Sequence of chain 3.B:
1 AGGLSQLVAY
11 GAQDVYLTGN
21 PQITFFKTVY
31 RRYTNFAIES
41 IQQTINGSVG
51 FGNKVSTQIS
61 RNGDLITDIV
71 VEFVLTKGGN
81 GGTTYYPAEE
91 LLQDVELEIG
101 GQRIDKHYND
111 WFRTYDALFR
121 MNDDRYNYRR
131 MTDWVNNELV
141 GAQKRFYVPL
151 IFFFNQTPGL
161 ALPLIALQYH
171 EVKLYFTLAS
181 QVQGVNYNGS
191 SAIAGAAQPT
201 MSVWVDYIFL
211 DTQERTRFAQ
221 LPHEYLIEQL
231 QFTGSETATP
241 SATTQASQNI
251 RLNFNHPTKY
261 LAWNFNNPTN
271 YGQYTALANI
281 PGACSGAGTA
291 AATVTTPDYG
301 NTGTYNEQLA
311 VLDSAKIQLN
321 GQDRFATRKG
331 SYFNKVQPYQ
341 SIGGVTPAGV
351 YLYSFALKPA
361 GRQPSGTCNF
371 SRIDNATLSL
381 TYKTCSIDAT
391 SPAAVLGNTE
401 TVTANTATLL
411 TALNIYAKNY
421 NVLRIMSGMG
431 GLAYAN

Binding-site contacts:
Ligand atom C3 contacts residue ASN301 of chain 3.B at 3.8 Å.
Ligand atom C6 contacts residue LEU139 of chain 3.B at 3.5 Å (hydrophobic).
Ligand atom O3 contacts residue ASN80 of chain 3.B at 3.6 Å.
Ligand atom O2 contacts residue GLY82 of chain 3.B at 3.6 Å.
Ligand atom O6 contacts residue TYR299 of chain 3.B at 3.5 Å (h-bond).
Ligand atom C6 contacts residue THR83 of chain 3.B at 3.8 Å.
Ligand atom C1 contacts residue ASN301 of chain 3.B at 1.4 Å.
Ligand atom O2 contacts residue ASN80 of chain 3.B at 3.8 Å.
Ligand atom O2 contacts residue BGC1 of chain 2.I at 3.1 Å (h-bond).
Ligand atom O5 contacts residue GLY81 of chain 3.B at 3.6 Å.
Ligand atom O6 contacts residue ASP298 of chain 3.B at 3.3 Å (salt-bridge).
Ligand atom C3 contacts residue ASP298 of chain 3.B at 3.9 Å.
Ligand atom C2 contacts residue ASN301 of chain 3.B at 2.4 Å.
Ligand atom O4 contacts residue SER285 of chain 3.B at 3.1 Å (h-bond).
Ligand atom C5 contacts residue ASN301 of chain 3.B at 3.6 Å.
Ligand atom C6 contacts residue GLY82 of chain 3.B at 3.2 Å.
Ligand atom C6 contacts residue GLY81 of chain 3.B at 3.7 Å.
Ligand atom O6 contacts residue GLY82 of chain 3.B at 2.6 Å (h-bond).
Ligand atom O2 contacts residue ASP298 of chain 3.B at 2.7 Å (salt-bridge).
Ligand atom O3 contacts residue BGC1 of chain 2.I at 3.4 Å (h-bond).
Ligand atom O5 contacts residue ASN301 of chain 3.B at 2.3 Å (h-bond).
Ligand atom O4 contacts residue GLY286 of chain 3.B at 3.6 Å.
Ligand atom O2 contacts residue LEU139 of chain 3.B at 3.6 Å.
Ligand atom C1 contacts residue ASP298 of chain 3.B at 3.7 Å.
Ligand atom O5 contacts residue GLY81 of chain 3.B at 3.8 Å.
Ligand atom C4 contacts residue ASP298 of chain 3.B at 3.4 Å.
Ligand atom C5 contacts residue ASP298 of chain 3.B at 3.7 Å.
Ligand atom C3 contacts residue GLY286 of chain 3.B at 3.9 Å.
Ligand atom C1 contacts residue GLY81 of chain 3.B at 3.6 Å.
Ligand atom O3 contacts residue CYS284 of chain 3.B at 3.8 Å.
Ligand atom C2 contacts residue GLY81 of chain 3.B at 3.7 Å.
Ligand atom O2 contacts residue GLY81 of chain 3.B at 3.0 Å (h-bond).
Ligand atom O3 contacts residue SER285 of chain 3.B at 3.7 Å.
Ligand atom O3 contacts residue LEU139 of chain 3.B at 3.4 Å.
Ligand atom C24 contacts residue BGC1 of chain 2.I at 3.0 Å.
Ligand atom O3 contacts residue GLY286 of chain 3.B at 2.7 Å (h-bond).
Ligand atom C5 contacts residue GLY81 of chain 3.B at 3.9 Å.
Ligand atom C2 contacts residue ASP298 of chain 3.B at 3.4 Å.
Ligand atom O2 contacts residue ASN301 of chain 3.B at 2.9 Å (h-bond).
Ligand atom C6 contacts residue ASN137 of chain 3.B at 3.7 Å.

Sequence of chain 2.B:
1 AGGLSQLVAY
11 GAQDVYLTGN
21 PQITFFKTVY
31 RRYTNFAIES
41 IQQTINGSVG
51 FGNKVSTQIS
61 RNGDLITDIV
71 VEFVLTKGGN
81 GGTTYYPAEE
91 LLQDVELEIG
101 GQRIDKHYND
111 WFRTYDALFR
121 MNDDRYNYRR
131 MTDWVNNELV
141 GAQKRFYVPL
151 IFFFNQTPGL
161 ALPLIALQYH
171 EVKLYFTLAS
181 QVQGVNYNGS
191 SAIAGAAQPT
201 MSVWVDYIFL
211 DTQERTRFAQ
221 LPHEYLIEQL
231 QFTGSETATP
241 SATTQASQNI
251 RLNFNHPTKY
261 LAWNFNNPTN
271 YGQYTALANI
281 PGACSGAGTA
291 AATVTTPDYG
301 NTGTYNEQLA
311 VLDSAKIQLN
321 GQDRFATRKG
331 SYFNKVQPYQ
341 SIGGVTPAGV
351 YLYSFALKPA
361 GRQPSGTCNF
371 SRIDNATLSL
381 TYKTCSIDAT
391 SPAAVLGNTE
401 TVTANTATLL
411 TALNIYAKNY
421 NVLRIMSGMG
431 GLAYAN

This small molecule binds to this protein.
Small molecule (SMILES): CO[C@@H]1[C@@H](O)[C@H](C)O[C@@H](O[C@H]2[C@@H](O[C@@H]3CO[C@@H](O[C@H]4[C@@H](O[C@H]5O[C@H](C)[C@@H](O)[C@H](O[C@H]6O[C@H](CO)[C@@H](O)[C@H](O)[C@@H]6O)[C@@H]5O)[C@H](O[C@H]5O[C@H](CO)[C@H](O)[C@H](O)[C@H]5O)[C@H](O[C@H]5[C@H](O[C@@H]6OC[C@@H](O)[C@H](O)[C@H]6O)[C@@H](CO)OC[C@@H]5O)O[C@H]4C)[C@H](O)[C@H]3O)O[C@@H](C)[C@H](O)[C@H]2O)[C@@H]1OC